This protein binds this small molecule.
Small molecule (SMILES): C[C@@H]1CCCCCCOCC(=O)N(C)[C@@H](C)C(=O)N[C@H]([C@H](O)CNC2(c3cccc(C(C)(C)C)c3)CC2)C1

Binding-site contacts:
Ligand atom C66 contacts residue THR88 of chain 1.C at 3.1 Å.
Ligand atom C42 contacts residue ASP48 of chain 1.C at 3.7 Å.
Ligand atom C69 contacts residue ILE142 of chain 1.C at 3.7 Å (hydrophobic).
Ligand atom O37 contacts residue THR248 of chain 1.C at 3.1 Å (h-bond).
Ligand atom C86 contacts residue GLN89 of chain 1.C at 3.5 Å.
Ligand atom C42 contacts residue ASP244 of chain 1.C at 3.6 Å.
Ligand atom O81 contacts residue GLN89 of chain 1.C at 3.5 Å (h-bond).
Ligand atom C23 contacts residue LEU46 of chain 1.C at 3.5 Å (hydrophobic).
Ligand atom O81 contacts residue TYR87 of chain 1.C at 3.5 Å.
Ligand atom C9 contacts residue TYR87 of chain 1.C at 3.7 Å (hydrophobic).
Ligand atom N49 contacts residue ASP244 of chain 1.C at 3.1 Å (salt-bridge).
Ligand atom C62 contacts residue PRO86 of chain 1.C at 3.2 Å (hydrophobic).
Ligand atom C2 contacts residue THR247 of chain 1.C at 3.7 Å.
Ligand atom O44 contacts residue GLY50 of chain 1.C at 3.4 Å (h-bond).
Ligand atom C64 contacts residue THR88 of chain 1.C at 3.5 Å.
Ligand atom O44 contacts residue TYR87 of chain 1.C at 3.4 Å.
Ligand atom C64 contacts residue PRO86 of chain 1.C at 3.7 Å (hydrophobic).
Ligand atom N5 contacts residue THR247 of chain 1.C at 3.6 Å.
Ligand atom C52 contacts residue ILE242 of chain 1.C at 3.5 Å (hydrophobic).
Ligand atom C77 contacts residue SER51 of chain 1.C at 3.5 Å.
Ligand atom N49 contacts residue GLY50 of chain 1.C at 2.8 Å (h-bond).
Ligand atom O32 contacts residue THR248 of chain 1.C at 3.3 Å (h-bond).
Ligand atom C55 contacts residue ASP244 of chain 1.C at 3.2 Å.
Ligand atom C38 contacts residue TYR87 of chain 1.C at 3.5 Å (hydrophobic).
Ligand atom C46 contacts residue THR247 of chain 1.C at 3.6 Å.
Ligand atom C82 contacts residue THR88 of chain 1.C at 3.5 Å.
Ligand atom C59 contacts residue GLY50 of chain 1.C at 3.2 Å.
Ligand atom C51 contacts residue GLY50 of chain 1.C at 3.4 Å.
Ligand atom O81 contacts residue THR88 of chain 1.C at 3.1 Å (h-bond).
Ligand atom C7 contacts residue TYR87 of chain 1.C at 3.6 Å (hydrophobic).
Ligand atom C46 contacts residue ASP244 of chain 1.C at 3.1 Å.
Ligand atom C38 contacts residue GLN89 of chain 1.C at 3.6 Å.
Ligand atom C51 contacts residue ASP244 of chain 1.C at 3.7 Å.
Ligand atom O44 contacts residue ASP48 of chain 1.C at 2.6 Å (salt-bridge).
Ligand atom O37 contacts residue THR247 of chain 1.C at 3.5 Å.
Ligand atom C9 contacts residue GLY246 of chain 1.C at 3.5 Å.
Ligand atom C7 contacts residue GLY246 of chain 1.C at 3.6 Å.
Ligand atom C52 contacts residue GLY50 of chain 1.C at 3.5 Å.
Ligand atom C52 contacts residue TYR214 of chain 1.C at 3.6 Å (hydrophobic).
Ligand atom N5 contacts residue GLY246 of chain 1.C at 2.9 Å (h-bond).

Sequence of chain 1.C:
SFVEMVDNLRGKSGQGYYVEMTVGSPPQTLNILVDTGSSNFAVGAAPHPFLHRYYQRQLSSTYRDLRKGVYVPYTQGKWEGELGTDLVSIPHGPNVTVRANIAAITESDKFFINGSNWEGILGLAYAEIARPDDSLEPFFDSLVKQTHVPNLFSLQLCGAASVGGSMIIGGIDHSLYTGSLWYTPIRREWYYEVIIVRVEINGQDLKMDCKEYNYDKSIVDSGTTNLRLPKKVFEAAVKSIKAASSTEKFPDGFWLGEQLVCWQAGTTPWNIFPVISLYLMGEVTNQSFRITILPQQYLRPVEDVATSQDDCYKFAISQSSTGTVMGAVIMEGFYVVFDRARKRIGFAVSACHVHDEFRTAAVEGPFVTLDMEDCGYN